Binding-site contacts:
Ligand atom C1 contacts residue ASN1074 of chain 1.F at 1.5 Å.
Ligand atom C5 contacts residue ASN1074 of chain 1.F at 3.7 Å.
Ligand atom C8 contacts residue LYS1073 of chain 1.F at 4.0 Å.
Ligand atom N2 contacts residue ASN1074 of chain 1.F at 3.0 Å (h-bond).
Ligand atom O7 contacts residue ASN1074 of chain 1.F at 3.1 Å (h-bond).
Ligand atom C1 contacts residue ALA706 of chain 1.F at 4.5 Å (hydrophobic).
Ligand atom O5 contacts residue ALA706 of chain 1.F at 4.3 Å.
Ligand atom C1 contacts residue GLN895 of chain 1.K at 4.2 Å.
Ligand atom C7 contacts residue ASN1074 of chain 1.F at 3.3 Å.
Ligand atom C2 contacts residue ASN1074 of chain 1.F at 2.5 Å.
Ligand atom C6 contacts residue ALA706 of chain 1.F at 4.3 Å (hydrophobic).
Ligand atom O6 contacts residue ALA706 of chain 1.F at 3.8 Å.
Ligand atom C8 contacts residue ASN1074 of chain 1.F at 4.1 Å.
Ligand atom C4 contacts residue ASN1074 of chain 1.F at 4.2 Å.
Ligand atom O5 contacts residue ASN1074 of chain 1.F at 2.3 Å (h-bond).
Ligand atom C5 contacts residue ALA706 of chain 1.F at 3.7 Å (hydrophobic).
Ligand atom C8 contacts residue GLU1072 of chain 1.F at 3.4 Å.
Ligand atom C3 contacts residue ASN1074 of chain 1.F at 3.8 Å.

Sequence of chain 1.F:
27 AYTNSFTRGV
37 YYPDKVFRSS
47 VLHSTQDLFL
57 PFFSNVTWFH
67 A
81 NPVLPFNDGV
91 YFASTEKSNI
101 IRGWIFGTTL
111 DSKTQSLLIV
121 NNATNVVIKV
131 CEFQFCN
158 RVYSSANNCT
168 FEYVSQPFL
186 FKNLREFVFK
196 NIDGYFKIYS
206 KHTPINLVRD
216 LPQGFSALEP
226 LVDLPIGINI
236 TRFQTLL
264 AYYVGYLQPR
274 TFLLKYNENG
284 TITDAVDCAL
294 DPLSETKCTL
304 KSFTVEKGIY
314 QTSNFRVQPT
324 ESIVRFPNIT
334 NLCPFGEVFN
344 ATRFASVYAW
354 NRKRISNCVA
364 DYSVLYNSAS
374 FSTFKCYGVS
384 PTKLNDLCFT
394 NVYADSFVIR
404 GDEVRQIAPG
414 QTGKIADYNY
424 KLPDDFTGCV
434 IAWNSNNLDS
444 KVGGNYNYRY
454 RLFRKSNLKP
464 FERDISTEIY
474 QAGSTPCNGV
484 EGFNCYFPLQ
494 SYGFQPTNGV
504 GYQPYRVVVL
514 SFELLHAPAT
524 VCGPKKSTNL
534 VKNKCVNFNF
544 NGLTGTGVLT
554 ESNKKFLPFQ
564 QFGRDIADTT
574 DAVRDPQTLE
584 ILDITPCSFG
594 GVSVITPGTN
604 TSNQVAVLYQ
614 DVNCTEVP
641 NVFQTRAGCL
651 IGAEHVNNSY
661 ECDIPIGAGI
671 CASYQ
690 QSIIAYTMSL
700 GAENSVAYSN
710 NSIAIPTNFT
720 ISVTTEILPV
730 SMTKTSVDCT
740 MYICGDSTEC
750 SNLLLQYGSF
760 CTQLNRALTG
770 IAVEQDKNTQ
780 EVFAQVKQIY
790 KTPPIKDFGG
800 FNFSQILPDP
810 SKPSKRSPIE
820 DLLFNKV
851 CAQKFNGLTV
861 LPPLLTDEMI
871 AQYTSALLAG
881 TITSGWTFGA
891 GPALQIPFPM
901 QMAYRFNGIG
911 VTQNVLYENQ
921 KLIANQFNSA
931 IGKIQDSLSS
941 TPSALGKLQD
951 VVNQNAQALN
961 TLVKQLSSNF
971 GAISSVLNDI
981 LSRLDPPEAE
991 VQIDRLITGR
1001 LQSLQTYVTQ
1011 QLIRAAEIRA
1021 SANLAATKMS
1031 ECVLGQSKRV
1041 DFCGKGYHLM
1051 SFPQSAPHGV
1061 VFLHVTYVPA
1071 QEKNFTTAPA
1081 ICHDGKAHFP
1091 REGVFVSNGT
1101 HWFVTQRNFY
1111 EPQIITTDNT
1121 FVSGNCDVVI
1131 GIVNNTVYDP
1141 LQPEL

Sequence of chain 1.K:
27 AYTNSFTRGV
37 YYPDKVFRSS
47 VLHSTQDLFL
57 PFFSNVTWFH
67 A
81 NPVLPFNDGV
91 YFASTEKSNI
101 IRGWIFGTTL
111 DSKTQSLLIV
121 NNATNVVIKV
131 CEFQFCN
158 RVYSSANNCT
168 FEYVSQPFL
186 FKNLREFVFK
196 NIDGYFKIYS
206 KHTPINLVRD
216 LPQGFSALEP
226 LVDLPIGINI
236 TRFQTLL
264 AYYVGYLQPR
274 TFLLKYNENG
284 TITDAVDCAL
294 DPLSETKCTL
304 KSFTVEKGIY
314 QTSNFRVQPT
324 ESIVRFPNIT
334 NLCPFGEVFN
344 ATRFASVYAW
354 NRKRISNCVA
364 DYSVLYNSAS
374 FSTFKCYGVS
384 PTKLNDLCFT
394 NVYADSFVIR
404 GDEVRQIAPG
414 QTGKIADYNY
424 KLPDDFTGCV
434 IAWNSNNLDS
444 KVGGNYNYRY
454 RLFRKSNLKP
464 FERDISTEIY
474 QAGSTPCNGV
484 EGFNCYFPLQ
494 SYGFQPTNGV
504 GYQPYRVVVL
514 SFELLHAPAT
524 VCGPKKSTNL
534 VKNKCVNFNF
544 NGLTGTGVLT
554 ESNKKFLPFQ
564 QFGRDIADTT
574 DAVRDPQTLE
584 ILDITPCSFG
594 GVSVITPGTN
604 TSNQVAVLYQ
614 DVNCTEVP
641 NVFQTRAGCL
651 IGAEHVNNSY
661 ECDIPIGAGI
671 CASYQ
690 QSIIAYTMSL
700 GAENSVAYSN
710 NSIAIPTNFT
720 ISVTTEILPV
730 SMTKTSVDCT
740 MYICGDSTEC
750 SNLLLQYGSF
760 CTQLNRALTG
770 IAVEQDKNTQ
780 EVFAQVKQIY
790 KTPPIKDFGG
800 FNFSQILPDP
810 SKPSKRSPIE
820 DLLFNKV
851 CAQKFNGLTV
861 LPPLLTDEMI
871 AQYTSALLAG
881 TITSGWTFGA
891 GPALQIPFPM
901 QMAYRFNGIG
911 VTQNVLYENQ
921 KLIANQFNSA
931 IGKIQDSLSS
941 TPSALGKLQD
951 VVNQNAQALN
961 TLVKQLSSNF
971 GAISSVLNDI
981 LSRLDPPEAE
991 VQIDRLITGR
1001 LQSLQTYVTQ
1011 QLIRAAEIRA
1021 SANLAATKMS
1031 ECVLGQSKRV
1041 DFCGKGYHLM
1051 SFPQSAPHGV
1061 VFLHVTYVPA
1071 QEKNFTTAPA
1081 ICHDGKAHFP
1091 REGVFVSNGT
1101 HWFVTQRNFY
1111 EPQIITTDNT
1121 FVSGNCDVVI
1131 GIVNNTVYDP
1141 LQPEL

This small molecule binds to this protein.
Small molecule (SMILES): CC(=O)N[C@@H]1[C@@H](O)[C@H](O)[C@@H](CO)O[C@H]1O